Sequence of chain 1.G:
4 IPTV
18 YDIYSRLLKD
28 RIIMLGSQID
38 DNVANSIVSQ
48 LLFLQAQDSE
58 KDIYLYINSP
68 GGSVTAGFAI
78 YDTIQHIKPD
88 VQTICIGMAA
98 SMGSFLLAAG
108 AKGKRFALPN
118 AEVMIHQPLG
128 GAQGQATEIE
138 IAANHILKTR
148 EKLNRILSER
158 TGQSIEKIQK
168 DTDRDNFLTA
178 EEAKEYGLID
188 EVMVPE

This protein binds this small molecule.
Small molecule (SMILES): C[C@@H]1C[C@H]2C(=O)OC[C@H](NC(=O)[C@H](Cc3ccccc3)NC(=O)Nc3ccccc3)C(=O)N3CCC[C@H]3C(=O)N3CCCC[C@H]3C(=O)N[C@@H](C)C(=O)N2C1

Sequence of chain 1.A:
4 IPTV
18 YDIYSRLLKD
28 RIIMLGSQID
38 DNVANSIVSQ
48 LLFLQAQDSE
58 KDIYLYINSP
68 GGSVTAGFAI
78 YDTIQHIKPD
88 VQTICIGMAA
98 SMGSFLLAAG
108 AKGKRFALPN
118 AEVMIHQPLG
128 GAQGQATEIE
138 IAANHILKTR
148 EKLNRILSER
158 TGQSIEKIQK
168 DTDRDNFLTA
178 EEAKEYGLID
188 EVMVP

Binding-site contacts:
Ligand atom C contacts residue TYR63 of chain 1.G at 3.4 Å (hydrophobic).
Ligand atom CA contacts residue GLN89 of chain 1.G at 3.6 Å.
Ligand atom C contacts residue LEU49 of chain 1.A at 3.8 Å (hydrophobic).
Ligand atom O contacts residue GLN52 of chain 1.A at 3.8 Å.
Ligand atom CE contacts residue ASP27 of chain 1.G at 3.2 Å.
Ligand atom C4 contacts residue ASP27 of chain 1.G at 3.5 Å.
Ligand atom C1 contacts residue ILE29 of chain 1.G at 3.8 Å (hydrophobic).
Ligand atom CE1 contacts residue ILE93 of chain 1.G at 3.8 Å (hydrophobic).
Ligand atom CE2 contacts residue THR80 of chain 1.A at 3.7 Å.
Ligand atom CE contacts residue ILE29 of chain 1.G at 3.7 Å (hydrophobic).
Ligand atom CB contacts residue ILE91 of chain 1.G at 3.6 Å (hydrophobic).
Ligand atom C4 contacts residue ALA53 of chain 1.A at 3.3 Å (hydrophobic).
Ligand atom CD1 contacts residue TYR63 of chain 1.G at 3.7 Å (hydrophobic).
Ligand atom O contacts residue TYR61 of chain 1.G at 3.7 Å.
Ligand atom N contacts residue TYR63 of chain 1.G at 3.1 Å (h-bond).
Ligand atom C contacts residue TYR63 of chain 1.G at 3.5 Å (hydrophobic).
Ligand atom C2 contacts residue ILE29 of chain 1.G at 3.4 Å (hydrophobic).
Ligand atom C2 contacts residue LEU49 of chain 1.A at 3.6 Å (hydrophobic).
Ligand atom CB contacts residue GLN89 of chain 1.G at 3.1 Å.
Ligand atom CE1 contacts residue TYR63 of chain 1.G at 3.8 Å (hydrophobic).
Ligand atom CA contacts residue TYR61 of chain 1.G at 3.4 Å (hydrophobic).
Ligand atom C5 contacts residue ALA53 of chain 1.A at 3.6 Å (hydrophobic).
Ligand atom CB contacts residue MET190 of chain 1.G at 3.4 Å (hydrophobic).
Ligand atom CD contacts residue PHE113 of chain 1.G at 3.6 Å (hydrophobic).
Ligand atom CD2 contacts residue HIS83 of chain 1.A at 3.7 Å.
Ligand atom CB contacts residue TYR61 of chain 1.G at 3.7 Å (hydrophobic).
Ligand atom CZ contacts residue THR80 of chain 1.A at 3.6 Å.
Ligand atom CE contacts residue TYR61 of chain 1.G at 3.7 Å (hydrophobic).
Ligand atom C3 contacts residue ASP27 of chain 1.G at 3.8 Å.
Ligand atom CE1 contacts residue LEU49 of chain 1.A at 3.7 Å (hydrophobic).
Ligand atom N contacts residue TYR63 of chain 1.G at 2.9 Å (h-bond).
Ligand atom O contacts residue LEU49 of chain 1.A at 3.7 Å.
Ligand atom CD contacts residue TYR63 of chain 1.G at 3.5 Å (hydrophobic).
Ligand atom O contacts residue GLN89 of chain 1.G at 3.5 Å (h-bond).
Ligand atom C contacts residue TYR61 of chain 1.G at 3.5 Å (hydrophobic).
Ligand atom O contacts residue TYR61 of chain 1.G at 3.9 Å.
Ligand atom CZ contacts residue LEU49 of chain 1.A at 3.7 Å (hydrophobic).
Ligand atom CB contacts residue TYR61 of chain 1.G at 3.6 Å (hydrophobic).
Ligand atom CE2 contacts residue LEU49 of chain 1.A at 3.9 Å (hydrophobic).
Ligand atom O contacts residue TYR63 of chain 1.G at 2.4 Å (h-bond).